The protein below binds the small molecule below.
Small molecule (SMILES): CC[C@H](/C=C(/C)[C@@H]1C[C@@H](OC)C[C@H](O)C(C)(C)[C@@]2(O)O[C@@H](C[C@@H](OC)[C@H](O)C(=O)O1)C[C@@H](OC)[C@H]2O)CO

Sequence of chain 14.B:
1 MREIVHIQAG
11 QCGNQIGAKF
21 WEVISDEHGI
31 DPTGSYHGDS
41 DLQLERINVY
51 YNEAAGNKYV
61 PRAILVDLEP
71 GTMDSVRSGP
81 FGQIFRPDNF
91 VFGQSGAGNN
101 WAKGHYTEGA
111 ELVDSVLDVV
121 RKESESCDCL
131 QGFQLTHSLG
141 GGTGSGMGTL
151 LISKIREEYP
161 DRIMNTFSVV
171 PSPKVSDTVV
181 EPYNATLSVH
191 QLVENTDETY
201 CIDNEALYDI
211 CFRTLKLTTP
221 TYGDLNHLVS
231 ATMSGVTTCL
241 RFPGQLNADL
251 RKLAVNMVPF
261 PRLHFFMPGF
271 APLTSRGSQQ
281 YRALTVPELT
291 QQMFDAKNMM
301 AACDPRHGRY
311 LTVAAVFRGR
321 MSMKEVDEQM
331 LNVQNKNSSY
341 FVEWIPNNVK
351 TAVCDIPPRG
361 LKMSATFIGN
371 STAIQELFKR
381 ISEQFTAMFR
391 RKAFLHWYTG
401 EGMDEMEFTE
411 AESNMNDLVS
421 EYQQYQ

Sequence of chain 13.B:
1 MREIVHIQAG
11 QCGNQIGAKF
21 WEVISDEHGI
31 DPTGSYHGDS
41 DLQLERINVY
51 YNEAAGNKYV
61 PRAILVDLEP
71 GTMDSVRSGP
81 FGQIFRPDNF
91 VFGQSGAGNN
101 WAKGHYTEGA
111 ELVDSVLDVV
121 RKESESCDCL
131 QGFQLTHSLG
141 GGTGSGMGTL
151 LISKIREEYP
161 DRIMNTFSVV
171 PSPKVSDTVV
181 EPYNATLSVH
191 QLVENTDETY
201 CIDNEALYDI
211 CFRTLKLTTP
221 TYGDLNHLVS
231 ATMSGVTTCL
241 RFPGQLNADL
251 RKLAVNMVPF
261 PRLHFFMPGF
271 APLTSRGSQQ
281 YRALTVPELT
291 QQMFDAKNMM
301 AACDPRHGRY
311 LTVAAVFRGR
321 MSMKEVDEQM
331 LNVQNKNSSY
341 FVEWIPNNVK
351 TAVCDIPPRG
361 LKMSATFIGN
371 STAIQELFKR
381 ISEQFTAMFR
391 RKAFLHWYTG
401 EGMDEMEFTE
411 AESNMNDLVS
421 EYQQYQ

Binding-site contacts:
Ligand atom C6 contacts residue ASP118 of chain 14.B at 3.2 Å.
Ligand atom O1 contacts residue ASP295 of chain 13.B at 3.7 Å.
Ligand atom C1 contacts residue ASP295 of chain 13.B at 4.0 Å.
Ligand atom C11 contacts residue GLU125 of chain 14.B at 3.9 Å.
Ligand atom O2 contacts residue ASP295 of chain 13.B at 2.8 Å (salt-bridge).
Ligand atom O3 contacts residue ARG306 of chain 13.B at 3.2 Å (salt-bridge).
Ligand atom O1 contacts residue PHE294 of chain 13.B at 3.3 Å (h-bond).
Ligand atom C24 contacts residue PHE294 of chain 13.B at 3.5 Å (hydrophobic).
Ligand atom C7 contacts residue LYS297 of chain 13.B at 3.5 Å.
Ligand atom O8 contacts residue ASP118 of chain 14.B at 2.7 Å (salt-bridge).
Ligand atom C16 contacts residue ARG306 of chain 13.B at 3.6 Å.
Ligand atom O24 contacts residue TYR310 of chain 13.B at 2.8 Å (h-bond).
Ligand atom C26 contacts residue TYR310 of chain 13.B at 3.8 Å (hydrophobic).
Ligand atom O7 contacts residue LYS297 of chain 13.B at 3.7 Å.
Ligand atom O2 contacts residue ALA296 of chain 13.B at 3.7 Å.
Ligand atom O1 contacts residue ALA296 of chain 13.B at 3.3 Å (h-bond).
Ligand atom C26 contacts residue PHE294 of chain 13.B at 3.9 Å (hydrophobic).
Ligand atom C18 contacts residue GLU125 of chain 14.B at 3.3 Å.
Ligand atom O91 contacts residue ASP295 of chain 13.B at 3.6 Å.
Ligand atom C23 contacts residue PHE294 of chain 13.B at 3.6 Å (hydrophobic).
Ligand atom C18 contacts residue ARG121 of chain 14.B at 4.1 Å.
Ligand atom C27 contacts residue VAL333 of chain 13.B at 3.8 Å (hydrophobic).
Ligand atom O11 contacts residue GLU125 of chain 14.B at 2.8 Å (salt-bridge).
Ligand atom C17 contacts residue LYS122 of chain 14.B at 3.6 Å.
Ligand atom C22 contacts residue TYR340 of chain 13.B at 4.1 Å (hydrophobic).
Ligand atom C27 contacts residue PHE294 of chain 13.B at 4.1 Å (hydrophobic).
Ligand atom C27 contacts residue PHE341 of chain 13.B at 4.0 Å (hydrophobic).
Ligand atom C24 contacts residue TYR310 of chain 13.B at 3.6 Å (hydrophobic).
Ligand atom C10 contacts residue GLU125 of chain 14.B at 3.8 Å.
Ligand atom C19 contacts residue LYS122 of chain 14.B at 3.8 Å.
Ligand atom C6 contacts residue LYS297 of chain 13.B at 2.9 Å.
Ligand atom O2 contacts residue ARG306 of chain 13.B at 3.7 Å.
Ligand atom C19 contacts residue GLU125 of chain 14.B at 3.7 Å.
Ligand atom C20 contacts residue PHE294 of chain 13.B at 3.9 Å (hydrophobic).
Ligand atom O24 contacts residue PHE294 of chain 13.B at 2.9 Å (h-bond).
Ligand atom C5 contacts residue LYS297 of chain 13.B at 3.7 Å.
Ligand atom O7 contacts residue ASP118 of chain 14.B at 3.6 Å.
Ligand atom C2 contacts residue ASP295 of chain 13.B at 3.4 Å.
Ligand atom C8 contacts residue ASP118 of chain 14.B at 3.8 Å.
Ligand atom C7 contacts residue ASP118 of chain 14.B at 4.1 Å.